The small molecule below binds the protein below.
Small molecule (SMILES): CC(=O)N[C@@H]1[C@@H](O)[C@H](O)[C@@H](CO)O[C@H]1O

Binding-site contacts:
Ligand atom C2 contacts residue ASN28 of chain 1.B at 2.5 Å.
Ligand atom C8 contacts residue SER26 of chain 1.B at 4.2 Å.
Ligand atom C8 contacts residue GLN27 of chain 1.B at 4.1 Å.
Ligand atom C7 contacts residue ASN28 of chain 1.B at 3.1 Å.
Ligand atom C5 contacts residue ASN28 of chain 1.B at 3.6 Å.
Ligand atom C8 contacts residue ASN28 of chain 1.B at 4.3 Å.
Ligand atom O5 contacts residue ASN28 of chain 1.B at 2.3 Å (h-bond).
Ligand atom C1 contacts residue ASN28 of chain 1.B at 1.4 Å.
Ligand atom O7 contacts residue ASN28 of chain 1.B at 2.8 Å (h-bond).
Ligand atom C4 contacts residue ASN28 of chain 1.B at 4.2 Å.
Ligand atom C3 contacts residue ASN28 of chain 1.B at 3.8 Å.
Ligand atom N2 contacts residue ASN28 of chain 1.B at 3.0 Å (h-bond).

Sequence of chain 1.B:
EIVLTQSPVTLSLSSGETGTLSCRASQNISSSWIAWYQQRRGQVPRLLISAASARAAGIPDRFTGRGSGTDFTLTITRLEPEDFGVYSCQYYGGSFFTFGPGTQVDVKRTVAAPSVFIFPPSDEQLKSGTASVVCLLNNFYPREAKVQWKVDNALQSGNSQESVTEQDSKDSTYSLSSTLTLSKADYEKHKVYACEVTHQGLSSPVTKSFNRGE